Sequence of chain 1.E:
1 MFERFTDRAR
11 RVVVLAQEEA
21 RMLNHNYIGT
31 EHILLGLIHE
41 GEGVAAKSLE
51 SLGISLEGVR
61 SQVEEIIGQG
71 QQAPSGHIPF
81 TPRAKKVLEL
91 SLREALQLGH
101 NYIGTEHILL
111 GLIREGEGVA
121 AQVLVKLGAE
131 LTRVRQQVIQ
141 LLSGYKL

Binding-site contacts:
Ligand atom CD2 contacts residue GLN17 of chain 1.E at 3.1 Å.
Ligand atom CDF contacts residue MLE7 of chain 1.HA at 3.9 Å.
Ligand atom CE1 contacts residue VAL14 of chain 1.E at 3.9 Å (hydrophobic).
Ligand atom CDH contacts residue LEU88 of chain 1.E at 3.9 Å (hydrophobic).
Ligand atom CDE contacts residue MLE7 of chain 1.HA at 3.7 Å.
Ligand atom OXT contacts residue HIS77 of chain 1.E at 3.8 Å.
Ligand atom CAF contacts residue SER75 of chain 1.E at 3.6 Å.
Ligand atom CA contacts residue HIS77 of chain 1.E at 3.5 Å.
Ligand atom OG1 contacts residue VAL14 of chain 1.E at 3.9 Å.
Ligand atom CB contacts residue GLN17 of chain 1.E at 3.9 Å.
Ligand atom CN contacts residue MLE7 of chain 1.HA at 3.5 Å.
Ligand atom CCW contacts residue LYS85 of chain 1.E at 3.9 Å.
Ligand atom CN contacts residue MVA9 of chain 1.HA at 3.7 Å.
Ligand atom CDD contacts residue MLE7 of chain 1.HA at 3.5 Å.
Ligand atom CG contacts residue GLN17 of chain 1.E at 3.6 Å.
Ligand atom N contacts residue HIS77 of chain 1.E at 3.1 Å (h-bond).
Ligand atom CB contacts residue HIS77 of chain 1.E at 3.9 Å.
Ligand atom OB contacts residue HIS77 of chain 1.E at 2.8 Å (h-bond).
Ligand atom CDC contacts residue LYS85 of chain 1.E at 3.9 Å.
Ligand atom CD2 contacts residue O7D10 of chain 1.HA at 3.8 Å.
Ligand atom C contacts residue MVA9 of chain 1.HA at 3.9 Å.
Ligand atom NCZ contacts residue MLE7 of chain 1.HA at 3.8 Å.
Ligand atom CA contacts residue SER75 of chain 1.E at 3.6 Å.
Ligand atom CZ contacts residue VAL14 of chain 1.E at 3.8 Å (hydrophobic).
Ligand atom C contacts residue HIS77 of chain 1.E at 3.9 Å.
Ligand atom CE1 contacts residue O7D10 of chain 1.HA at 3.9 Å.
Ligand atom CCT contacts residue MLE7 of chain 1.HA at 3.9 Å.
Ligand atom CE2 contacts residue GLN17 of chain 1.E at 3.6 Å.
Ligand atom CB contacts residue SER75 of chain 1.E at 3.7 Å.
Ligand atom CDH contacts residue PHE80 of chain 1.E at 3.6 Å (hydrophobic).
Ligand atom CDC contacts residue MLE7 of chain 1.HA at 3.9 Å.
Ligand atom CCX contacts residue LYS85 of chain 1.E at 3.9 Å.
Ligand atom O contacts residue PHE80 of chain 1.E at 3.6 Å.
Ligand atom O contacts residue MVA9 of chain 1.HA at 2.9 Å.
Ligand atom ODG contacts residue PHE80 of chain 1.E at 3.9 Å.
Ligand atom CD2 contacts residue MLE7 of chain 1.HA at 3.8 Å.
Ligand atom CAG contacts residue SER75 of chain 1.E at 3.4 Å.
Ligand atom CN contacts residue O7D10 of chain 1.HA at 3.4 Å.
Ligand atom OB contacts residue GLN17 of chain 1.E at 3.0 Å (h-bond).
Ligand atom CDE contacts residue LYS85 of chain 1.E at 3.7 Å.

This protein binds this small molecule.
Small molecule (SMILES): CC[C@@H](C)[C@@H](C(=O)N[C@@H]1C(=O)N(C)[C@@H]([C@@H](C)O)C(=O)N[C@@H](C(C)C)C(=O)N(C)[C@@H](CC(C)C)C(=O)N[C@@H](C(C)C)C(=O)N(C)[C@@H](C(C)C)C(=O)N(C)[C@@H](Cc2c[nH]c3cccc(OC)c23)C(=O)N[C@@H](C(C)C)C(=O)N[C@@H]([C@H](O)c2ccccc2)C(=O)N[C@@H](C(C)C)C(=O)O[C@@H]1C)N(C)C(=O)[C@@H](NC(=O)[C@H](C(C)C)N(C)C)C(C)C

Sequence of chain 1.HA:
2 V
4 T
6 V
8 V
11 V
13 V